This protein binds this small molecule.
Small molecule (SMILES): CC(C)C[C@H](NC(=O)[C@@H](Cc1ccccc1)N=[N+]=[N-])C(=O)N[C@H](C(=O)N[C@H](CCS(C)(=O)=O)Cc1ccc(CN)cc1)[C@@H](C)O

Binding-site contacts:
Ligand atom C12 contacts residue GLY47 of chain 1.Y at 3.5 Å.
Ligand atom C21 contacts residue VAL31 of chain 1.Y at 3.8 Å (hydrophobic).
Ligand atom O30 contacts residue SER131 of chain 1.Y at 2.8 Å (h-bond).
Ligand atom C17 contacts residue LYS33 of chain 1.Y at 3.8 Å.
Ligand atom C23 contacts residue ALA49 of chain 1.Y at 3.4 Å (hydrophobic).
Ligand atom C16 contacts residue THR1 of chain 1.Y at 2.9 Å.
Ligand atom N14 contacts residue THR1 of chain 1.Y at 3.7 Å.
Ligand atom C28 contacts residue SER131 of chain 1.Y at 3.5 Å.
Ligand atom N22 contacts residue GLN53 of chain 1.Y at 3.6 Å.
Ligand atom O31 contacts residue ALA20 of chain 1.Y at 3.5 Å.
Ligand atom O31 contacts residue THR21 of chain 1.Y at 3.0 Å (h-bond).
Ligand atom O30 contacts residue THR1 of chain 1.Y at 3.5 Å.
Ligand atom C23 contacts residue VAL31 of chain 1.Y at 3.4 Å (hydrophobic).
Ligand atom C24 contacts residue ALA49 of chain 1.Y at 3.8 Å (hydrophobic).
Ligand atom C28 contacts residue THR1 of chain 1.Y at 3.7 Å.
Ligand atom C16 contacts residue LYS33 of chain 1.Y at 3.7 Å.
Ligand atom N11 contacts residue THR21 of chain 1.Y at 3.1 Å (h-bond).
Ligand atom C13 contacts residue GLY47 of chain 1.Y at 3.7 Å.
Ligand atom C19 contacts residue MET45 of chain 1.Y at 3.7 Å (hydrophobic).
Ligand atom C9 contacts residue THR21 of chain 1.Y at 3.6 Å.
Ligand atom C26 contacts residue THR1 of chain 1.Y at 2.5 Å.
Ligand atom C43 contacts residue ALA27 of chain 1.Y at 3.3 Å (hydrophobic).
Ligand atom C26 contacts residue GLY47 of chain 1.Y at 3.5 Å.
Ligand atom S27 contacts residue THR1 of chain 1.Y at 3.6 Å.
Ligand atom C18 contacts residue MET45 of chain 1.Y at 3.5 Å (hydrophobic).
Ligand atom C20 contacts residue ALA49 of chain 1.Y at 3.7 Å (hydrophobic).
Ligand atom C25 contacts residue THR1 of chain 1.Y at 1.4 Å.
Ligand atom C20 contacts residue VAL31 of chain 1.Y at 3.6 Å (hydrophobic).
Ligand atom O39 contacts residue ALA49 of chain 1.Y at 3.2 Å (h-bond).
Ligand atom O30 contacts residue GLY130 of chain 1.Y at 3.6 Å.
Ligand atom N14 contacts residue GLY47 of chain 1.Y at 2.9 Å (h-bond).
Ligand atom C32 contacts residue GLY47 of chain 1.Y at 3.8 Å.
Ligand atom C15 contacts residue THR1 of chain 1.Y at 2.4 Å.
Ligand atom N8 contacts residue ASP126 of chain 1.Z at 3.7 Å.
Ligand atom C18 contacts residue LYS33 of chain 1.Y at 3.8 Å.
Ligand atom C21 contacts residue LYS32 of chain 1.Y at 3.8 Å.
Ligand atom N22 contacts residue GLU132 of chain 1.Z at 3.7 Å.
Ligand atom O33 contacts residue THR21 of chain 1.Y at 3.1 Å (h-bond).
Ligand atom N22 contacts residue SER130 of chain 1.Z at 3.8 Å.
Ligand atom C43 contacts residue THR21 of chain 1.Y at 3.8 Å.

Sequence of chain 1.Z:
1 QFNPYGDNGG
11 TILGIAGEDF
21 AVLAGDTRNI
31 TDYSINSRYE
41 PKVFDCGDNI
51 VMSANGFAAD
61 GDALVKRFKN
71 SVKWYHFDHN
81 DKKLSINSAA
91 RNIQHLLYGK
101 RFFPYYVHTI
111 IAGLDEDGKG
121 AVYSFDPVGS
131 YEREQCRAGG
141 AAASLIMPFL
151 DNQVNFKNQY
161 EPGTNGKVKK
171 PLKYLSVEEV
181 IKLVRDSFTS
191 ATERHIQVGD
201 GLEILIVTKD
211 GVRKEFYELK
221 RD

Sequence of chain 1.Y:
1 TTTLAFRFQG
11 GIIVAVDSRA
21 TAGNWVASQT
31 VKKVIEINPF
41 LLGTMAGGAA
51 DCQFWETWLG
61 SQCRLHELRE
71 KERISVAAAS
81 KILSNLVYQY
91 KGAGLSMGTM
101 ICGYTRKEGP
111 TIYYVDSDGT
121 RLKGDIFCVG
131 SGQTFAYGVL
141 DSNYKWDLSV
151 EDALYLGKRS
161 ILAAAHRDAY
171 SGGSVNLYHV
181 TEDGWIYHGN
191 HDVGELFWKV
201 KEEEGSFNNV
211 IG